Sequence of chain 1.A:
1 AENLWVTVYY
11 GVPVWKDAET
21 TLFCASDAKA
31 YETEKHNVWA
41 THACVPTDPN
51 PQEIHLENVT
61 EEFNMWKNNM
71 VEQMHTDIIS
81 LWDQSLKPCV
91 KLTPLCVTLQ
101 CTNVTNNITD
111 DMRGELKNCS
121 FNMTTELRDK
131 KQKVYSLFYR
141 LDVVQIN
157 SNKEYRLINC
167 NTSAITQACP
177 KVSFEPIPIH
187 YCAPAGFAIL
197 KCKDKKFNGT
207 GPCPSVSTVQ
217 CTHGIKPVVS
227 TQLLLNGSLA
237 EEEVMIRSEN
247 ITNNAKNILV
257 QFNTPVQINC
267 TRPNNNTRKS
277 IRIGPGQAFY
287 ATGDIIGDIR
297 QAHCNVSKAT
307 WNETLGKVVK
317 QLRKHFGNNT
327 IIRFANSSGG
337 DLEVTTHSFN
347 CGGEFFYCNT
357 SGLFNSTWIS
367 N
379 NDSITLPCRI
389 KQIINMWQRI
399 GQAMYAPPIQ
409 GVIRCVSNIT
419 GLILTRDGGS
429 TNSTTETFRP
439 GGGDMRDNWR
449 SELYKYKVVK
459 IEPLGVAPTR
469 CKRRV

A small-molecule ligand and the protein it binds are described below.
Small molecule (SMILES): CC(=O)N[C@@H]1[C@@H](O)[C@H](O)[C@@H](CO)O[C@H]1O

Binding-site contacts:
Ligand atom N2 contacts residue ASN324 of chain 1.A at 2.9 Å (h-bond).
Ligand atom O7 contacts residue LYS320 of chain 1.A at 3.9 Å.
Ligand atom C7 contacts residue ASN324 of chain 1.A at 3.4 Å.
Ligand atom C8 contacts residue ASN324 of chain 1.A at 3.6 Å.
Ligand atom C4 contacts residue ASN324 of chain 1.A at 4.2 Å.
Ligand atom C3 contacts residue ASN324 of chain 1.A at 3.8 Å.
Ligand atom C6 contacts residue ASN324 of chain 1.A at 4.5 Å.
Ligand atom O5 contacts residue ASN324 of chain 1.A at 2.4 Å (h-bond).
Ligand atom O7 contacts residue ASN324 of chain 1.A at 4.3 Å.
Ligand atom C5 contacts residue ASN324 of chain 1.A at 3.7 Å.
Ligand atom O6 contacts residue ASN324 of chain 1.A at 4.0 Å.
Ligand atom N2 contacts residue LYS320 of chain 1.A at 4.4 Å.
Ligand atom C1 contacts residue ASN324 of chain 1.A at 1.4 Å.
Ligand atom C2 contacts residue ASN324 of chain 1.A at 2.5 Å.